Binding-site contacts:
Ligand atom C04 contacts residue ALA35 of chain 1.A at 3.7 Å (hydrophobic).
Ligand atom C23 contacts residue VAL16 of chain 1.A at 3.8 Å (hydrophobic).
Ligand atom C23 contacts residue HIS88 of chain 1.A at 3.7 Å.
Ligand atom C25 contacts residue VAL24 of chain 1.A at 3.6 Å (hydrophobic).
Ligand atom C07 contacts residue LEU145 of chain 1.A at 3.5 Å (hydrophobic).
Ligand atom N08 contacts residue HIS88 of chain 1.A at 2.9 Å (h-bond).
Ligand atom C22 contacts residue VAL16 of chain 1.A at 3.6 Å (hydrophobic).
Ligand atom C01 contacts residue LYS37 of chain 1.A at 3.5 Å.
Ligand atom C14 contacts residue VAL16 of chain 1.A at 3.7 Å (hydrophobic).
Ligand atom C04 contacts residue THR85 of chain 1.A at 3.8 Å.
Ligand atom C06 contacts residue LEU145 of chain 1.A at 3.8 Å (hydrophobic).
Ligand atom C11 contacts residue VAL16 of chain 1.A at 3.7 Å (hydrophobic).
Ligand atom C01 contacts residue ALA35 of chain 1.A at 3.6 Å (hydrophobic).
Ligand atom C04 contacts residue VAL24 of chain 1.A at 3.9 Å (hydrophobic).
Ligand atom N08 contacts residue TYR87 of chain 1.A at 3.7 Å.
Ligand atom C13 contacts residue GLY91 of chain 1.A at 3.8 Å.
Ligand atom C01 contacts residue LEU83 of chain 1.A at 3.4 Å (hydrophobic).
Ligand atom O31 contacts residue LYS37 of chain 1.A at 3.6 Å.
Ligand atom C26 contacts residue LEU145 of chain 1.A at 3.9 Å (hydrophobic).
Ligand atom C09 contacts residue TYR87 of chain 1.A at 3.7 Å (hydrophobic).
Ligand atom C24 contacts residue LEU145 of chain 1.A at 3.8 Å (hydrophobic).
Ligand atom C12 contacts residue GLY91 of chain 1.A at 3.7 Å.
Ligand atom O02 contacts residue THR85 of chain 1.A at 3.9 Å.
Ligand atom C29 contacts residue ALA155 of chain 1.A at 3.8 Å (hydrophobic).
Ligand atom C13 contacts residue VAL16 of chain 1.A at 3.9 Å (hydrophobic).
Ligand atom C22 contacts residue TYR87 of chain 1.A at 3.1 Å (hydrophobic).
Ligand atom C32 contacts residue ASP156 of chain 1.A at 3.6 Å.
Ligand atom C23 contacts residue TYR87 of chain 1.A at 3.1 Å (hydrophobic).
Ligand atom C11 contacts residue HIS88 of chain 1.A at 3.9 Å.
Ligand atom C09 contacts residue HIS88 of chain 1.A at 3.1 Å.
Ligand atom C07 contacts residue HIS86 of chain 1.A at 3.8 Å.
Ligand atom O02 contacts residue LYS37 of chain 1.A at 3.6 Å.
Ligand atom C29 contacts residue LYS142 of chain 1.A at 3.4 Å.
Ligand atom N08 contacts residue HIS86 of chain 1.A at 3.9 Å.
Ligand atom C29 contacts residue ASN143 of chain 1.A at 3.7 Å.
Ligand atom C16 contacts residue VAL16 of chain 1.A at 3.8 Å (hydrophobic).
Ligand atom C10 contacts residue LEU145 of chain 1.A at 3.9 Å (hydrophobic).
Ligand atom C07 contacts residue ALA35 of chain 1.A at 3.6 Å (hydrophobic).
Ligand atom O28 contacts residue ALA155 of chain 1.A at 3.8 Å.
Ligand atom C01 contacts residue THR85 of chain 1.A at 3.4 Å.

Sequence of chain 1.A:
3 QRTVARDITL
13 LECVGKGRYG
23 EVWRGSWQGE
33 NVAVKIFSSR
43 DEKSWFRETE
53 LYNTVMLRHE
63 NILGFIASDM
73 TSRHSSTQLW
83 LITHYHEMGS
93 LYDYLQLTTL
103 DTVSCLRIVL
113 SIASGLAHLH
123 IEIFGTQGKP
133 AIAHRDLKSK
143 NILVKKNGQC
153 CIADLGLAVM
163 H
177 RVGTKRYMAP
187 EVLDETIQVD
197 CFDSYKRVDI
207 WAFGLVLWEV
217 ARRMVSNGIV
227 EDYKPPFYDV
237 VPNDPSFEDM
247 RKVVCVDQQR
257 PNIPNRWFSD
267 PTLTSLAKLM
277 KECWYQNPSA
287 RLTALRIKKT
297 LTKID

The small molecule below binds the protein below.
Small molecule (SMILES): COc1cc(-c2cncc(-c3ccc(C4CCN(C)CC4)cc3)c2C)cc(OC)c1OC